Sequence of chain 37.A:
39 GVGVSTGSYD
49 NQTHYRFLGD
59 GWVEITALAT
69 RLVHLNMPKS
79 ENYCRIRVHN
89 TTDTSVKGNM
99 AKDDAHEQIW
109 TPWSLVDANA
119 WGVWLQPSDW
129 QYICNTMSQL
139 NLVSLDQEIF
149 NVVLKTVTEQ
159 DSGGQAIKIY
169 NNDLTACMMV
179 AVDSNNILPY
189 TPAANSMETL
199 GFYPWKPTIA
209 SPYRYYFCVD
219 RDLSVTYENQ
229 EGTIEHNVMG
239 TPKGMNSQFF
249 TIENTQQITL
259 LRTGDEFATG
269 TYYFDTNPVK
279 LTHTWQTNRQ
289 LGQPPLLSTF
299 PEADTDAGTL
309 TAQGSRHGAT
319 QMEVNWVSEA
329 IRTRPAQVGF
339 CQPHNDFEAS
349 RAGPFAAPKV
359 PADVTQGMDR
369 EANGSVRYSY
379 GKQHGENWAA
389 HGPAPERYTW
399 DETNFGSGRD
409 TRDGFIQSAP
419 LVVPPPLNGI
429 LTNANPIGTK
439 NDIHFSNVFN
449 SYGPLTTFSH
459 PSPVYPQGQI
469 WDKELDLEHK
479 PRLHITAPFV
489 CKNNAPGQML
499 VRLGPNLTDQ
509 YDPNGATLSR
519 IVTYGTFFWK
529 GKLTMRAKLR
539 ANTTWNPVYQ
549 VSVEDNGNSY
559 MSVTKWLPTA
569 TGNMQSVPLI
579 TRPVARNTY

Binding-site contacts:
Ligand atom OP2 contacts residue ARG534 of chain 37.A at 3.6 Å.
Ligand atom C4' contacts residue GLN137 of chain 37.A at 4.1 Å.
Ligand atom N1 contacts residue TRP60 of chain 37.A at 3.5 Å.
Ligand atom P contacts residue GLN137 of chain 37.A at 3.5 Å.
Ligand atom N7 contacts residue TRP60 of chain 37.A at 3.9 Å.
Ligand atom O3' contacts residue PRO276 of chain 37.A at 3.4 Å.
Ligand atom O4' contacts residue TRP60 of chain 37.A at 4.2 Å.
Ligand atom C2' contacts residue TRP60 of chain 37.A at 4.1 Å (hydrophobic).
Ligand atom N3 contacts residue TRP60 of chain 37.A at 3.0 Å.
Ligand atom C3' contacts residue GLN137 of chain 37.A at 2.6 Å.
Ligand atom OP2 contacts residue TRP60 of chain 37.A at 4.4 Å.
Ligand atom C8 contacts residue TRP60 of chain 37.A at 4.4 Å (hydrophobic).
Ligand atom C2 contacts residue TRP60 of chain 37.A at 3.4 Å (hydrophobic).
Ligand atom O5' contacts residue GLN137 of chain 37.A at 4.3 Å.
Ligand atom C4 contacts residue TRP60 of chain 37.A at 3.5 Å (hydrophobic).
Ligand atom C3' contacts residue PRO276 of chain 37.A at 3.2 Å (hydrophobic).
Ligand atom OP2 contacts residue GLN137 of chain 37.A at 3.8 Å.
Ligand atom P contacts residue PRO276 of chain 37.A at 3.8 Å.
Ligand atom OP2 contacts residue PRO276 of chain 37.A at 3.9 Å.
Ligand atom C6 contacts residue TRP60 of chain 37.A at 3.4 Å (hydrophobic).
Ligand atom OP1 contacts residue ASN139 of chain 37.A at 3.1 Å (h-bond).
Ligand atom C5' contacts residue PRO276 of chain 37.A at 3.7 Å (hydrophobic).
Ligand atom N9 contacts residue TRP60 of chain 37.A at 3.8 Å.
Ligand atom C4' contacts residue PRO276 of chain 37.A at 3.7 Å (hydrophobic).
Ligand atom OP1 contacts residue GLN137 of chain 37.A at 4.4 Å.
Ligand atom OP2 contacts residue ASN139 of chain 37.A at 3.3 Å (h-bond).
Ligand atom C5 contacts residue TRP60 of chain 37.A at 3.8 Å (hydrophobic).
Ligand atom OP1 contacts residue ASN275 of chain 37.A at 4.5 Å.
Ligand atom O5' contacts residue TRP60 of chain 37.A at 3.8 Å.
Ligand atom C1' contacts residue TRP60 of chain 37.A at 3.5 Å (hydrophobic).
Ligand atom C2' contacts residue GLN137 of chain 37.A at 2.9 Å.
Ligand atom O3' contacts residue TRP60 of chain 37.A at 4.4 Å.
Ligand atom C1' contacts residue GLN137 of chain 37.A at 4.0 Å.
Ligand atom P contacts residue ASN139 of chain 37.A at 3.7 Å.
Ligand atom N6 contacts residue TRP60 of chain 37.A at 3.0 Å.
Ligand atom O5' contacts residue PRO276 of chain 37.A at 2.8 Å.
Ligand atom N6 contacts residue GLY57 of chain 37.A at 3.7 Å.
Ligand atom O3' contacts residue GLN137 of chain 37.A at 2.0 Å (h-bond).
Ligand atom OP1 contacts residue PRO276 of chain 37.A at 3.1 Å.
Ligand atom N6 contacts residue ASP58 of chain 37.A at 4.3 Å.

This protein binds this small molecule.
Small molecule (SMILES): Nc1ccn([C@H]2C[C@H](O[P](=O)(O)OC[C@H]3O[C@@H](n4cnc5c(N)ncnc54)C[C@@H]3O[P](=O)(O)OC[C@H]3O[C@@H](n4cnc5c(N)ncnc54)C[C@@H]3O[P](=O)(O)OC[C@H]3O[C@@H](n4cnc5c(N)ncnc54)C[C@@H]3O)[C@@H](COP(=O)=O)O2)c(=O)n1